Binding-site contacts:
Ligand atom O6P contacts residue SER382 of chain 1.I at 3.3 Å (h-bond).
Ligand atom P1 contacts residue THR69 of chain 1.A at 3.4 Å.
Ligand atom O6 contacts residue LYS179 of chain 1.I at 3.3 Å (salt-bridge).
Ligand atom O2 contacts residue THR177 of chain 1.I at 2.8 Å (h-bond).
Ligand atom O6 contacts residue GLU208 of chain 1.I at 3.1 Å (salt-bridge).
Ligand atom O5P contacts residue ARG298 of chain 1.I at 3.0 Å (salt-bridge).
Ligand atom O1 contacts residue LYS179 of chain 1.I at 3.2 Å (salt-bridge).
Ligand atom O2P contacts residue GLY383 of chain 1.I at 3.3 Å.
Ligand atom O4 contacts residue SER382 of chain 1.I at 2.9 Å (h-bond).
Ligand atom O2P contacts residue TRP70 of chain 1.A at 3.3 Å.
Ligand atom O5P contacts residue LEU338 of chain 1.I at 3.4 Å.
Ligand atom O6 contacts residue MG1 of chain 1.LA at 2.1 Å.
Ligand atom O7 contacts residue GLU64 of chain 1.A at 3.4 Å (salt-bridge).
Ligand atom O7 contacts residue LYS337 of chain 1.I at 2.8 Å (salt-bridge).
Ligand atom C3 contacts residue MG1 of chain 1.LA at 3.1 Å.
Ligand atom O6 contacts residue ASP207 of chain 1.I at 3.1 Å (salt-bridge).
Ligand atom O6 contacts residue LYS181 of chain 1.I at 2.7 Å (salt-bridge).
Ligand atom O2P contacts residue THR69 of chain 1.A at 3.3 Å (h-bond).
Ligand atom O3P contacts residue THR69 of chain 1.A at 2.5 Å (h-bond).
Ligand atom O2 contacts residue KCX205 of chain 1.I at 3.1 Å (h-bond).
Ligand atom O6 contacts residue ASN127 of chain 1.A at 2.8 Å (h-bond).
Ligand atom C contacts residue ASN127 of chain 1.A at 3.3 Å.
Ligand atom O4P contacts residue ARG298 of chain 1.I at 2.9 Å (salt-bridge).
Ligand atom O1P contacts residue GLY406 of chain 1.I at 2.8 Å (h-bond).
Ligand atom O3 contacts residue MG1 of chain 1.LA at 2.2 Å.
Ligand atom O2P contacts residue LYS337 of chain 1.I at 2.8 Å (salt-bridge).
Ligand atom O6P contacts residue HIS330 of chain 1.I at 2.8 Å (h-bond).
Ligand atom C2 contacts residue MG1 of chain 1.LA at 2.9 Å.
Ligand atom O3 contacts residue KCX205 of chain 1.I at 2.6 Å (h-bond).
Ligand atom O3 contacts residue ASN127 of chain 1.A at 3.5 Å (h-bond).
Ligand atom O4 contacts residue GLY383 of chain 1.I at 3.2 Å.
Ligand atom O3P contacts residue GLY407 of chain 1.I at 2.8 Å (h-bond).
Ligand atom O3 contacts residue GLU208 of chain 1.I at 2.9 Å (salt-bridge).
Ligand atom C3 contacts residue KCX205 of chain 1.I at 3.1 Å.
Ligand atom O2 contacts residue LYS179 of chain 1.I at 3.1 Å (salt-bridge).
Ligand atom O3P contacts residue LYS179 of chain 1.I at 3.4 Å.
Ligand atom O2 contacts residue MG1 of chain 1.LA at 2.3 Å.
Ligand atom C contacts residue MG1 of chain 1.LA at 2.9 Å.
Ligand atom O3 contacts residue HIS297 of chain 1.I at 3.0 Å (h-bond).
Ligand atom O2P contacts residue GLY384 of chain 1.I at 2.9 Å (h-bond).

Sequence of chain 1.I:
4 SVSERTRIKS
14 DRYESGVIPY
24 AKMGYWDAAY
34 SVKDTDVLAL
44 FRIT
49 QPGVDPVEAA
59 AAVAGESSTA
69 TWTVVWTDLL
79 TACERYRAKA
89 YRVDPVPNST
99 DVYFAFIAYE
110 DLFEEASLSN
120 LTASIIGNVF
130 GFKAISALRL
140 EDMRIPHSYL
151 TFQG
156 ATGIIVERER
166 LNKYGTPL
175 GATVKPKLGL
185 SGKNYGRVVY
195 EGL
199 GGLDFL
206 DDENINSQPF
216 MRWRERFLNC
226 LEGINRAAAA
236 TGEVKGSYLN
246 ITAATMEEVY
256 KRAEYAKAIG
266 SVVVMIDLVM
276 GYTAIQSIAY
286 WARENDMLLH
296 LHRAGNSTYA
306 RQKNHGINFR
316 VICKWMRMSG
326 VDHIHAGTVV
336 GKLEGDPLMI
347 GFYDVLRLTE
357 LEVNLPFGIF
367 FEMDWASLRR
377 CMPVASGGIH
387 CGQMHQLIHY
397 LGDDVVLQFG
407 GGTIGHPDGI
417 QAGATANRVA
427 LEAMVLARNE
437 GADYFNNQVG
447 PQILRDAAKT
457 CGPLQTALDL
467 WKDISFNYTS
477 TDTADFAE

Sequence of chain 1.A:
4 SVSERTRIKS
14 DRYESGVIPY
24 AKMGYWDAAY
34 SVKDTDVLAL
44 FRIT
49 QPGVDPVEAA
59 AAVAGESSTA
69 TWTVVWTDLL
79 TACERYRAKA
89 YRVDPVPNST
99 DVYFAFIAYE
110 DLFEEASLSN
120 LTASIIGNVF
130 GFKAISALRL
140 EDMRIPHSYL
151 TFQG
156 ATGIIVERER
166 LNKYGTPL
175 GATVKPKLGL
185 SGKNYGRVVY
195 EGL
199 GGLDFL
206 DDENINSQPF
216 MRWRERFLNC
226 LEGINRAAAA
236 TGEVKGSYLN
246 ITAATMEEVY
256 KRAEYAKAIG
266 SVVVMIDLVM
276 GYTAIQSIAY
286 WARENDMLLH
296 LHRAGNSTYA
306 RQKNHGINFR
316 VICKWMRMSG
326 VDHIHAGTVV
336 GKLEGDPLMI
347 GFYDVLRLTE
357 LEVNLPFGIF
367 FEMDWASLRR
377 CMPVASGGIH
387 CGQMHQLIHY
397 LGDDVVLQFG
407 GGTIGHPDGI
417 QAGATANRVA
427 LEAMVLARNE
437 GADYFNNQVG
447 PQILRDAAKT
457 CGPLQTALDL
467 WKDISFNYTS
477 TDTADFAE

The small molecule below binds the protein below.
Small molecule (SMILES): O=C(O)[C@@](O)(COP(=O)(O)O)[C@H](O)[C@H](O)COP(=O)(O)O